Sequence of chain 2.A:
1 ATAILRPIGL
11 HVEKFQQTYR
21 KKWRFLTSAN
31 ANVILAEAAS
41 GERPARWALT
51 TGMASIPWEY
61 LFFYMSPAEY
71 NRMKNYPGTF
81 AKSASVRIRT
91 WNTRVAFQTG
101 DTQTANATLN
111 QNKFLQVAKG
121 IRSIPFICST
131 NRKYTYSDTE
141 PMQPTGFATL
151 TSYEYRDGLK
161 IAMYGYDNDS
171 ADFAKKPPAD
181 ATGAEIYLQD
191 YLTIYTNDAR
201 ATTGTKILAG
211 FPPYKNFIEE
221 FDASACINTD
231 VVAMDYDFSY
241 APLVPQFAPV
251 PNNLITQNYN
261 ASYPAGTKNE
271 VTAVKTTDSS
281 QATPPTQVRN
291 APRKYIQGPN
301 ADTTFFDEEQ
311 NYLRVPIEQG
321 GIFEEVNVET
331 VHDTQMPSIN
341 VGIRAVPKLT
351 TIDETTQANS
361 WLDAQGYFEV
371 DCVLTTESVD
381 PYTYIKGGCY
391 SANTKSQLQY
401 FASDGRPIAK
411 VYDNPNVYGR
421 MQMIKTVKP

Binding-site contacts:
Ligand atom N3 contacts residue DG3 of chain 2.C at 3.4 Å.
Ligand atom C4' contacts residue ASP237 of chain 2.A at 3.5 Å.
Ligand atom C4 contacts residue DG3 of chain 2.C at 3.5 Å.
Ligand atom C6 contacts residue TYR240 of chain 2.A at 3.6 Å (hydrophobic).
Ligand atom C5 contacts residue TYR240 of chain 2.A at 3.7 Å (hydrophobic).
Ligand atom N7 contacts residue DG3 of chain 2.C at 3.8 Å.
Ligand atom C6 contacts residue DG3 of chain 2.C at 3.5 Å.
Ligand atom O5' contacts residue SER239 of chain 2.A at 3.0 Å (h-bond).
Ligand atom C4' contacts residue PHE238 of chain 2.A at 3.7 Å (hydrophobic).
Ligand atom N4 contacts residue GLU324 of chain 2.A at 3.8 Å.
Ligand atom C5 contacts residue DG3 of chain 2.C at 3.4 Å.
Ligand atom C2 contacts residue TYR240 of chain 2.A at 3.6 Å (hydrophobic).
Ligand atom O4' contacts residue DG3 of chain 2.C at 3.2 Å (h-bond).
Ligand atom N1 contacts residue TYR240 of chain 2.A at 3.6 Å.
Ligand atom N1 contacts residue DG3 of chain 2.C at 3.5 Å.
Ligand atom C2 contacts residue DG3 of chain 2.C at 3.4 Å.
Ligand atom O3' contacts residue SER239 of chain 2.A at 3.6 Å.
Ligand atom O6 contacts residue DG4 of chain 2.C at 3.5 Å (h-bond).
Ligand atom OP2 contacts residue HIS332 of chain 2.A at 2.9 Å (h-bond).
Ligand atom N4 contacts residue GLU329 of chain 2.A at 3.2 Å (salt-bridge).
Ligand atom N2 contacts residue DG3 of chain 2.C at 3.5 Å (h-bond).
Ligand atom C2' contacts residue THR330 of chain 2.A at 3.5 Å.
Ligand atom C4 contacts residue VAL331 of chain 2.A at 3.5 Å (hydrophobic).
Ligand atom C1' contacts residue DG3 of chain 2.C at 3.7 Å.
Ligand atom O4' contacts residue SER239 of chain 2.A at 3.3 Å (h-bond).
Ligand atom C5' contacts residue SER239 of chain 2.A at 3.3 Å.
Ligand atom N9 contacts residue DG3 of chain 2.C at 3.6 Å.
Ligand atom N4 contacts residue VAL331 of chain 2.A at 3.5 Å.
Ligand atom N4 contacts residue PHE323 of chain 2.A at 3.1 Å (h-bond).
Ligand atom O3' contacts residue ASP237 of chain 2.A at 3.6 Å.
Ligand atom OP2 contacts residue THR330 of chain 2.A at 2.7 Å (h-bond).
Ligand atom O4' contacts residue ASP237 of chain 2.A at 3.0 Å (salt-bridge).
Ligand atom C5 contacts residue VAL331 of chain 2.A at 3.5 Å (hydrophobic).
Ligand atom N3 contacts residue TYR240 of chain 2.A at 3.7 Å.
Ligand atom C5' contacts residue PHE238 of chain 2.A at 3.1 Å (hydrophobic).
Ligand atom C1' contacts residue SER239 of chain 2.A at 3.2 Å.
Ligand atom C8 contacts residue DG3 of chain 2.C at 3.6 Å.
Ligand atom C4 contacts residue TYR240 of chain 2.A at 3.7 Å (hydrophobic).
Ligand atom N7 contacts residue DG4 of chain 2.C at 3.8 Å.
Ligand atom O6 contacts residue DG3 of chain 2.C at 3.5 Å.

A small-molecule ligand and the protein it binds are described below.
Small molecule (SMILES): Cc1cn([C@H]2C[C@H](O[P](=O)(O)OC[C@H]3O[C@@H](n4ccc(N)nc4=O)C[C@@H]3O[P](=O)(O)OC[C@H]3O[C@@H](n4cnc5c(=O)[nH]c(N)nc54)C[C@@H]3O[P](=O)(O)OC[C@H]3O[C@@H](n4cnc5c4NC=NC5N)C[C@@H]3O[P](=O)(O)OC[C@H]3O[C@@H](n4cnc5c4NC=NC5N)C[C@@H]3O)[C@@H](COP(=O)=O)O2)c(=O)[nH]c1=O